The protein below binds the small molecule below.
Small molecule (SMILES): CC(=O)N[C@H]1[C@H](O[C@H]2[C@H](O)[C@@H](NC(C)=O)CO[C@@H]2CO)O[C@H](CO)[C@@H](O[C@@H]2O[C@H](CO)[C@@H](O)[C@H](O[C@H]3O[C@H](CO)[C@@H](O)[C@H](O)[C@@H]3O)[C@@H]2O)[C@@H]1O

Binding-site contacts:
Ligand atom O6 contacts residue GLU252 of chain 1.B at 2.5 Å (salt-bridge).
Ligand atom O5 contacts residue ALA127 of chain 1.B at 4.2 Å.
Ligand atom C4 contacts residue ASN128 of chain 1.B at 4.1 Å.
Ligand atom C6 contacts residue ILE253 of chain 1.B at 4.0 Å (hydrophobic).
Ligand atom C8 contacts residue TYR277 of chain 1.B at 4.0 Å (hydrophobic).
Ligand atom O6 contacts residue ILE253 of chain 1.B at 3.3 Å.
Ligand atom C8 contacts residue ASN128 of chain 1.B at 3.5 Å.
Ligand atom C4 contacts residue GLU252 of chain 1.B at 3.4 Å.
Ligand atom N2 contacts residue ASN128 of chain 1.B at 2.8 Å (h-bond).
Ligand atom C6 contacts residue GLU252 of chain 1.B at 3.2 Å.
Ligand atom C3 contacts residue ASN128 of chain 1.B at 3.7 Å.
Ligand atom C6 contacts residue LEU276 of chain 1.B at 4.0 Å (hydrophobic).
Ligand atom C4 contacts residue TYR277 of chain 1.B at 3.7 Å (hydrophobic).
Ligand atom C5 contacts residue ASN128 of chain 1.B at 3.7 Å.
Ligand atom O5 contacts residue ASN128 of chain 1.B at 2.4 Å (h-bond).
Ligand atom O7 contacts residue LEU276 of chain 1.B at 3.9 Å.
Ligand atom O4 contacts residue TYR277 of chain 1.B at 3.2 Å.
Ligand atom O6 contacts residue ALA127 of chain 1.B at 3.5 Å.
Ligand atom C5 contacts residue GLU252 of chain 1.B at 3.3 Å.
Ligand atom C3 contacts residue TYR277 of chain 1.B at 3.8 Å (hydrophobic).
Ligand atom C2 contacts residue GLU252 of chain 1.B at 4.2 Å.
Ligand atom O6 contacts residue TYR277 of chain 1.B at 3.1 Å (h-bond).
Ligand atom C7 contacts residue ASN128 of chain 1.B at 3.4 Å.
Ligand atom O5 contacts residue ILE253 of chain 1.B at 4.0 Å.
Ligand atom C6 contacts residue LEU254 of chain 1.B at 3.9 Å (hydrophobic).
Ligand atom O5 contacts residue GLU252 of chain 1.B at 3.0 Å (salt-bridge).
Ligand atom C1 contacts residue ILE253 of chain 1.B at 4.2 Å (hydrophobic).
Ligand atom C6 contacts residue ILE253 of chain 1.B at 3.9 Å (hydrophobic).
Ligand atom O6 contacts residue LEU254 of chain 1.B at 3.4 Å (h-bond).
Ligand atom O6 contacts residue LEU276 of chain 1.B at 3.1 Å.
Ligand atom O7 contacts residue ILE253 of chain 1.B at 3.9 Å.
Ligand atom C2 contacts residue ASN128 of chain 1.B at 2.4 Å.
Ligand atom O6 contacts residue ILE253 of chain 1.B at 3.4 Å.
Ligand atom C1 contacts residue ASN128 of chain 1.B at 1.4 Å.
Ligand atom C6 contacts residue TYR277 of chain 1.B at 3.6 Å (hydrophobic).
Ligand atom O5 contacts residue ILE253 of chain 1.B at 3.9 Å.
Ligand atom C5 contacts residue TYR277 of chain 1.B at 3.6 Å (hydrophobic).
Ligand atom C5 contacts residue ILE253 of chain 1.B at 3.7 Å (hydrophobic).
Ligand atom C1 contacts residue GLU252 of chain 1.B at 4.0 Å.
Ligand atom O6 contacts residue GLY124 of chain 1.B at 4.2 Å.

Sequence of chain 1.B:
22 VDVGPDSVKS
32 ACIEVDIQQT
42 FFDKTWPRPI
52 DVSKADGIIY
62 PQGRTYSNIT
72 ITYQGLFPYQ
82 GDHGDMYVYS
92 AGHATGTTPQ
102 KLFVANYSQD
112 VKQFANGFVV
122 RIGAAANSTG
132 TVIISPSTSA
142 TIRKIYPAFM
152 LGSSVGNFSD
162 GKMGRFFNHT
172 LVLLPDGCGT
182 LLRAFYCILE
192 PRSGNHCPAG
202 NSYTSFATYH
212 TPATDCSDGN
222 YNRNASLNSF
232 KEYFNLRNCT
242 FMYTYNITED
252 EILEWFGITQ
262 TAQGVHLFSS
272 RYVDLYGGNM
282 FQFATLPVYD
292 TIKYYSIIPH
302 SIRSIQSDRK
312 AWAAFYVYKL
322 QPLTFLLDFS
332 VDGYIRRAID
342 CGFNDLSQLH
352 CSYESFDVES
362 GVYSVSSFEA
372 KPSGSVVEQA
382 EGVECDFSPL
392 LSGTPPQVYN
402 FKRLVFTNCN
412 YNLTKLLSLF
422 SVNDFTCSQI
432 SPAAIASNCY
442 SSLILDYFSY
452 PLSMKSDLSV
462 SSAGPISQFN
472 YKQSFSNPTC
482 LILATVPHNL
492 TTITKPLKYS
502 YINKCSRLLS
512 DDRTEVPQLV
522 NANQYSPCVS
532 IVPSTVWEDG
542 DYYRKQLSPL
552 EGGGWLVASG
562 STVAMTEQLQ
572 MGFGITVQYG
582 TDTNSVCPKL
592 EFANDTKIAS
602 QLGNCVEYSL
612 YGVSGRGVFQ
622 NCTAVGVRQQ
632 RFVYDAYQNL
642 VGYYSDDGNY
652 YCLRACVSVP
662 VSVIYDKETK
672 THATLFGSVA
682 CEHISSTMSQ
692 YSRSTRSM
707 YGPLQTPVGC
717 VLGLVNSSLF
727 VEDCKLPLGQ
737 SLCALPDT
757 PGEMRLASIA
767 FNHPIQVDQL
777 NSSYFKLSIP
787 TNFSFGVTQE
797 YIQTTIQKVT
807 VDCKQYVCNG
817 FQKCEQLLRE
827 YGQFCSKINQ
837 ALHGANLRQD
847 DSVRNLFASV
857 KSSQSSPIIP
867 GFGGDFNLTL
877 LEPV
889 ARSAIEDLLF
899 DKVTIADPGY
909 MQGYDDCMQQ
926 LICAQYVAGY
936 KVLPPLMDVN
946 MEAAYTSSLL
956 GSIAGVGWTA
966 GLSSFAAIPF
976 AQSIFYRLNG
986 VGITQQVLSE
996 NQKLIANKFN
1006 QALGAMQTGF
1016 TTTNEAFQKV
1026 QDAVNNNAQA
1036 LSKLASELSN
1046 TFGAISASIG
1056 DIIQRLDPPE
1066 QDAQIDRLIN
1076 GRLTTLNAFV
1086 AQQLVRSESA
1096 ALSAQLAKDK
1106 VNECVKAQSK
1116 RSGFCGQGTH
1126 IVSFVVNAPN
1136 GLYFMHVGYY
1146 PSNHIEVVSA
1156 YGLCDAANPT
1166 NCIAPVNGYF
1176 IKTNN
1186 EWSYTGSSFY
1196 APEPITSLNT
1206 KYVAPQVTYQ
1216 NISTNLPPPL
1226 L